The small molecule below binds the protein below.
Small molecule (SMILES): CC(=O)N[C@@H]1[C@@H](O)[C@H](O)[C@@H](CO)O[C@H]1O

Binding-site contacts:
Ligand atom O7 contacts residue ASN434 of chain 1.B at 3.1 Å (h-bond).
Ligand atom C1 contacts residue ASN434 of chain 1.B at 1.4 Å.
Ligand atom O6 contacts residue THR388 of chain 1.B at 3.6 Å.
Ligand atom O6 contacts residue ASN412 of chain 1.B at 3.9 Å.
Ligand atom C5 contacts residue ASN412 of chain 1.B at 4.1 Å.
Ligand atom O5 contacts residue ASN412 of chain 1.B at 3.4 Å.
Ligand atom C1 contacts residue ASN412 of chain 1.B at 4.2 Å.
Ligand atom C3 contacts residue ASN434 of chain 1.B at 3.8 Å.
Ligand atom N2 contacts residue ASN434 of chain 1.B at 2.9 Å (h-bond).
Ligand atom O5 contacts residue HIS410 of chain 1.B at 3.8 Å.
Ligand atom O7 contacts residue PRO409 of chain 1.B at 4.4 Å.
Ligand atom O5 contacts residue ASN434 of chain 1.B at 2.4 Å (h-bond).
Ligand atom C6 contacts residue ASN412 of chain 1.B at 3.8 Å.
Ligand atom C7 contacts residue ASN434 of chain 1.B at 3.2 Å.
Ligand atom C1 contacts residue HIS410 of chain 1.B at 3.9 Å.
Ligand atom O6 contacts residue ARG389 of chain 1.B at 4.3 Å.
Ligand atom C7 contacts residue HIS410 of chain 1.B at 4.1 Å.
Ligand atom C2 contacts residue ASN434 of chain 1.B at 2.5 Å.
Ligand atom C4 contacts residue ASN434 of chain 1.B at 4.2 Å.
Ligand atom O7 contacts residue HIS410 of chain 1.B at 3.1 Å (h-bond).
Ligand atom C5 contacts residue ASN434 of chain 1.B at 3.7 Å.
Ligand atom C8 contacts residue ASN434 of chain 1.B at 4.1 Å.
Ligand atom C2 contacts residue HIS410 of chain 1.B at 4.3 Å.

Sequence of chain 1.B:
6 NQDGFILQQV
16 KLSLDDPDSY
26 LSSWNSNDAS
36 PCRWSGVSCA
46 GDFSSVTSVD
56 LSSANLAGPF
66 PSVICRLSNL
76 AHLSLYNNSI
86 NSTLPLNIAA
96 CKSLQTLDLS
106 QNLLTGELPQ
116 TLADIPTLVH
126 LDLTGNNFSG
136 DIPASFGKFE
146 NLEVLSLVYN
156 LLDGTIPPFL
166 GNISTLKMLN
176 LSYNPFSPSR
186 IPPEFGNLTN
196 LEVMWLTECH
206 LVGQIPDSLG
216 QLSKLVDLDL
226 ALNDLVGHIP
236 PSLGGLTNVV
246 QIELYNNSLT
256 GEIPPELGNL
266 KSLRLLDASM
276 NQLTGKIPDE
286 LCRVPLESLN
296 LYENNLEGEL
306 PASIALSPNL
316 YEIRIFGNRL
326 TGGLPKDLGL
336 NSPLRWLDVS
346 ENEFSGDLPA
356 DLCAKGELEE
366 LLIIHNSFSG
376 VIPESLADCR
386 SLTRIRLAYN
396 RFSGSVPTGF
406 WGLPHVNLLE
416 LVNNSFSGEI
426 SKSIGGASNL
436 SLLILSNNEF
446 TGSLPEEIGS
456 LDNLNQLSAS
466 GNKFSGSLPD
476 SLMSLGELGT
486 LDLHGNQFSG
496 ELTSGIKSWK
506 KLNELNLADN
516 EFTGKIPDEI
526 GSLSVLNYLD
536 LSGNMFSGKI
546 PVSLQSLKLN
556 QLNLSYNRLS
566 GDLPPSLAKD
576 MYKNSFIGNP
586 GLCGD